Sequence of chain 43.A:
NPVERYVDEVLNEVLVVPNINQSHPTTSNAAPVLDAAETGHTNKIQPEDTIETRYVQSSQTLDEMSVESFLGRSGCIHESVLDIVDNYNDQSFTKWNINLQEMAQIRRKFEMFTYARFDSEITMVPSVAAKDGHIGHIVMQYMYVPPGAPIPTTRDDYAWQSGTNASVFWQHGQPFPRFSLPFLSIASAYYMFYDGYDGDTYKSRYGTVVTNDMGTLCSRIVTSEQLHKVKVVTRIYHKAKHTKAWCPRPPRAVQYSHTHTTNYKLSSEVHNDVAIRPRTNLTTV

Binding-site contacts:
Ligand atom C4 contacts residue LEU100 of chain 43.A at 3.7 Å (hydrophobic).
Ligand atom F3 contacts residue PHE179 of chain 43.A at 3.0 Å.
Ligand atom F1 contacts residue TYR144 of chain 43.A at 3.3 Å.
Ligand atom C1B contacts residue ILE98 of chain 43.A at 3.4 Å (hydrophobic).
Ligand atom N1A contacts residue PHE179 of chain 43.A at 3.6 Å.
Ligand atom O1A contacts residue LEU217 of chain 43.A at 3.0 Å.
Ligand atom CM2 contacts residue ILE122 of chain 43.A at 3.8 Å (hydrophobic).
Ligand atom O1 contacts residue MET214 of chain 43.A at 3.5 Å (h-bond).
Ligand atom F2 contacts residue TYR144 of chain 43.A at 3.0 Å.
Ligand atom CM6 contacts residue LEU184 of chain 43.A at 3.4 Å (hydrophobic).
Ligand atom C6B contacts residue LEU181 of chain 43.A at 3.3 Å (hydrophobic).
Ligand atom F2 contacts residue MET143 of chain 43.A at 3.3 Å.
Ligand atom CM2 contacts residue ILE77 of chain 43.A at 3.1 Å (hydrophobic).
Ligand atom C3A contacts residue PHE179 of chain 43.A at 3.1 Å (hydrophobic).
Ligand atom C6B contacts residue ILE98 of chain 43.A at 3.7 Å (hydrophobic).
Ligand atom N1A contacts residue MET124 of chain 43.A at 3.5 Å.
Ligand atom C3A contacts residue LEU217 of chain 43.A at 3.6 Å (hydrophobic).
Ligand atom N1A contacts residue LEU217 of chain 43.A at 3.3 Å.
Ligand atom F2 contacts residue ALA166 of chain 43.A at 3.5 Å.
Ligand atom N3A contacts residue PHE179 of chain 43.A at 3.4 Å.
Ligand atom O1A contacts residue MET124 of chain 43.A at 3.2 Å.
Ligand atom C2B contacts residue ILE98 of chain 43.A at 3.7 Å (hydrophobic).
Ligand atom C5B contacts residue LEU181 of chain 43.A at 3.5 Å (hydrophobic).
Ligand atom F1 contacts residue PHE179 of chain 43.A at 3.8 Å.
Ligand atom C5B contacts residue ILE98 of chain 43.A at 3.5 Å (hydrophobic).
Ligand atom CM3 contacts residue ASN212 of chain 43.A at 3.4 Å.
Ligand atom O1A contacts residue PHE179 of chain 43.A at 3.3 Å.
Ligand atom C2A contacts residue PHE179 of chain 43.A at 3.6 Å (hydrophobic).
Ligand atom F1 contacts residue ALA166 of chain 43.A at 3.6 Å.
Ligand atom O1B contacts residue ILE98 of chain 43.A at 3.3 Å.
Ligand atom C4B contacts residue ILE98 of chain 43.A at 3.8 Å (hydrophobic).
Ligand atom CM6 contacts residue LEU181 of chain 43.A at 3.5 Å (hydrophobic).
Ligand atom N3A contacts residue TYR144 of chain 43.A at 3.5 Å.
Ligand atom F2 contacts residue TYR142 of chain 43.A at 2.8 Å.
Ligand atom C4 contacts residue TYR190 of chain 43.A at 3.6 Å (hydrophobic).
Ligand atom CM4 contacts residue TYR144 of chain 43.A at 3.8 Å (hydrophobic).
Ligand atom F3 contacts residue TYR142 of chain 43.A at 3.8 Å.
Ligand atom F3 contacts residue VAL168 of chain 43.A at 3.0 Å.
Ligand atom N2 contacts residue MET214 of chain 43.A at 3.8 Å.
Ligand atom CM4 contacts residue PHE179 of chain 43.A at 3.5 Å (hydrophobic).

This protein binds this small molecule.
Small molecule (SMILES): Cc1cc(CCCOc2c(C)cc(-c3noc(C(F)(F)F)n3)cc2C)on1